Binding-site contacts:
Ligand atom O7 contacts residue LYS173 of chain 1.C at 3.4 Å (salt-bridge).
Ligand atom O3 contacts residue THR151 of chain 1.B at 3.0 Å (h-bond).
Ligand atom C7 contacts residue THR175 of chain 1.C at 3.4 Å.
Ligand atom O7 contacts residue ARG163 of chain 1.A at 3.1 Å (salt-bridge).
Ligand atom O7 contacts residue ASN133 of chain 1.C at 3.1 Å (h-bond).
Ligand atom C2 contacts residue ASN133 of chain 1.C at 3.6 Å.
Ligand atom C6 contacts residue PRO73 of chain 1.A at 3.4 Å (hydrophobic).
Ligand atom C1 contacts residue GCD4 of chain 1.H at 3.3 Å.
Ligand atom C1 contacts residue GLN161 of chain 1.A at 3.5 Å.
Ligand atom O2 contacts residue ARG163 of chain 1.A at 2.5 Å (salt-bridge).
Ligand atom O6B contacts residue SER75 of chain 1.A at 3.5 Å (h-bond).
Ligand atom C2 contacts residue ARG163 of chain 1.A at 3.1 Å.
Ligand atom C8 contacts residue ILE162 of chain 1.A at 3.5 Å (hydrophobic).
Ligand atom C3 contacts residue GLN161 of chain 1.A at 3.4 Å.
Ligand atom C8 contacts residue LYS173 of chain 1.C at 3.5 Å.
Ligand atom O6A contacts residue ARG137 of chain 1.C at 3.0 Å (salt-bridge).
Ligand atom O3 contacts residue ASN133 of chain 1.C at 3.2 Å (h-bond).
Ligand atom O4 contacts residue ARG137 of chain 1.C at 3.5 Å (salt-bridge).
Ligand atom O6 contacts residue PRO73 of chain 1.A at 3.3 Å (h-bond).
Ligand atom N2 contacts residue GLN161 of chain 1.A at 2.9 Å (h-bond).
Ligand atom C3 contacts residue THR151 of chain 1.B at 3.6 Å.
Ligand atom O5 contacts residue GCD4 of chain 1.H at 3.2 Å (h-bond).
Ligand atom O4 contacts residue ASN149 of chain 1.B at 3.2 Å (h-bond).
Ligand atom O6B contacts residue SER74 of chain 1.A at 3.0 Å (h-bond).
Ligand atom O6 contacts residue PRO105 of chain 1.B at 3.0 Å.
Ligand atom O7 contacts residue ASN149 of chain 1.B at 3.0 Å (h-bond).
Ligand atom O2 contacts residue ASN133 of chain 1.C at 3.4 Å (h-bond).
Ligand atom C1 contacts residue PHE144 of chain 1.B at 3.7 Å (hydrophobic).
Ligand atom C2 contacts residue GLN161 of chain 1.A at 3.6 Å.
Ligand atom O1 contacts residue LYS173 of chain 1.C at 2.6 Å (salt-bridge).
Ligand atom O1 contacts residue GCD4 of chain 1.H at 2.4 Å (h-bond).
Ligand atom O7 contacts residue THR175 of chain 1.C at 2.5 Å (h-bond).
Ligand atom O3 contacts residue ARG163 of chain 1.A at 3.6 Å.
Ligand atom O4 contacts residue SER74 of chain 1.A at 3.5 Å.
Ligand atom O7 contacts residue ASN130 of chain 1.C at 3.0 Å (h-bond).
Ligand atom O6B contacts residue ARG110 of chain 1.B at 3.6 Å.
Ligand atom C6 contacts residue PRO105 of chain 1.B at 3.7 Å (hydrophobic).
Ligand atom O4 contacts residue SER75 of chain 1.A at 3.2 Å (h-bond).
Ligand atom O3 contacts residue ARG163 of chain 1.A at 3.5 Å (salt-bridge).
Ligand atom C7 contacts residue ASN130 of chain 1.C at 3.6 Å.

Sequence of chain 1.B:
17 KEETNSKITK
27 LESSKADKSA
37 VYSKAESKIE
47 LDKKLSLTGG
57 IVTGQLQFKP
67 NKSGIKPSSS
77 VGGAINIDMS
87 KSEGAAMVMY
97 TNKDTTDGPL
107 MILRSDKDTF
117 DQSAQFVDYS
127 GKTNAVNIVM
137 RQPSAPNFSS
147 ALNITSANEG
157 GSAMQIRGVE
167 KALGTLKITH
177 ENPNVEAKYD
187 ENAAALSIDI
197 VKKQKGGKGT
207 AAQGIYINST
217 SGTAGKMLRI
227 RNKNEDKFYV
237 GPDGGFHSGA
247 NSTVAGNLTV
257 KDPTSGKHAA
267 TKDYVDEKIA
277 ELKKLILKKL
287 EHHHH

Sequence of chain 1.A:
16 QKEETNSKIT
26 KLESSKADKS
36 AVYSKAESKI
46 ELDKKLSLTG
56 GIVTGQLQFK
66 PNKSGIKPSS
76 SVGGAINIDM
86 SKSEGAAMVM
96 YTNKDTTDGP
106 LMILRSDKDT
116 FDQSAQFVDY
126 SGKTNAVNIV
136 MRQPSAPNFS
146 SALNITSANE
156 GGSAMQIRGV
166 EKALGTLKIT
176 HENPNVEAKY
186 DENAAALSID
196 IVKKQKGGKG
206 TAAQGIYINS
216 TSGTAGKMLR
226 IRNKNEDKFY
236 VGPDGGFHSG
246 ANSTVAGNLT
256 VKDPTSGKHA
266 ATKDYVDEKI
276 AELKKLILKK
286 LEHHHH

Sequence of chain 1.C:
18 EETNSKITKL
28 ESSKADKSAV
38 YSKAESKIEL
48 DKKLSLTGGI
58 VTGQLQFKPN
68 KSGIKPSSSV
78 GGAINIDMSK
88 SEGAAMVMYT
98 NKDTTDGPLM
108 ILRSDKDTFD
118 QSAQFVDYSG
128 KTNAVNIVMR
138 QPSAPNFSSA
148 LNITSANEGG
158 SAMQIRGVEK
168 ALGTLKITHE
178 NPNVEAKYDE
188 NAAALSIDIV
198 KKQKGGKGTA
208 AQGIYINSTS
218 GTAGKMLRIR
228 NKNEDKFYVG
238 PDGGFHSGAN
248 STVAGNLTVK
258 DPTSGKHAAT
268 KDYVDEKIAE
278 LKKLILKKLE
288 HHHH

The protein below binds the small molecule below.
Small molecule (SMILES): CC(=O)N[C@@H]1[C@@H](O[C@@H]2O[C@H](C(=O)O)[C@@H](O[C@@H]3O[C@H](CO)[C@@H](O)[C@H](O[C@@H]4O[C@H](C(=O)O)[C@@H](O[C@@H]5O[C@H](CO)[C@@H](O)[C@H](O[C@@H]6OC(C(=O)O)=C[C@H](O)[C@H]6O)[C@H]5NC(C)=O)[C@H](O)[C@H]4O)[C@H]3NC(C)=O)[C@H](O)[C@H]2O)[C@H](O)[C@@H](CO)O[C@H]1O